Sequence of chain 4.E:
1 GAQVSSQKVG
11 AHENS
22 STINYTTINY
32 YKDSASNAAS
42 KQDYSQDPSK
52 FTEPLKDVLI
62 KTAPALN

Binding-site contacts:
Ligand atom O contacts residue SER6 of chain 4.E at 4.1 Å.
Ligand atom O contacts residue GLN3 of chain 4.E at 3.4 Å (h-bond).
Ligand atom OE1 contacts residue VAL4 of chain 4.E at 3.6 Å (h-bond).
Ligand atom CG2 contacts residue GLN3 of chain 4.E at 3.3 Å.
Ligand atom OE1 contacts residue SER5 of chain 4.E at 4.2 Å.
Ligand atom N contacts residue ALA2 of chain 4.E at 2.8 Å (h-bond).
Ligand atom O contacts residue VAL4 of chain 4.E at 4.0 Å.
Ligand atom CA contacts residue VAL4 of chain 4.E at 3.0 Å (hydrophobic).
Ligand atom CB contacts residue VAL4 of chain 4.E at 3.9 Å (hydrophobic).
Ligand atom C contacts residue VAL4 of chain 4.E at 3.4 Å (hydrophobic).
Ligand atom CA contacts residue VAL4 of chain 4.E at 4.0 Å (hydrophobic).
Ligand atom CD1 contacts residue VAL4 of chain 4.E at 3.9 Å (hydrophobic).
Ligand atom CB contacts residue MYR1 of chain 3.H at 4.3 Å.
Ligand atom O contacts residue SER5 of chain 4.E at 3.8 Å.
Ligand atom C contacts residue VAL4 of chain 4.E at 3.8 Å (hydrophobic).
Ligand atom CG contacts residue VAL4 of chain 4.E at 4.2 Å (hydrophobic).
Ligand atom OE2 contacts residue ASN25 of chain 4.E at 3.4 Å (h-bond).
Ligand atom OG contacts residue GLN3 of chain 4.E at 3.0 Å (h-bond).
Ligand atom CB contacts residue VAL4 of chain 4.E at 4.3 Å (hydrophobic).
Ligand atom CG2 contacts residue MYR1 of chain 3.H at 3.7 Å.
Ligand atom CB contacts residue GLN3 of chain 4.E at 3.8 Å.
Ligand atom N contacts residue VAL4 of chain 4.E at 2.8 Å (h-bond).
Ligand atom OG contacts residue ALA2 of chain 4.E at 3.9 Å.
Ligand atom CG2 contacts residue VAL4 of chain 4.E at 3.8 Å (hydrophobic).
Ligand atom CG1 contacts residue GLN3 of chain 4.E at 3.1 Å.
Ligand atom O contacts residue VAL4 of chain 4.E at 3.0 Å (h-bond).
Ligand atom CD contacts residue VAL4 of chain 4.E at 3.8 Å (hydrophobic).
Ligand atom CG2 contacts residue SER5 of chain 4.E at 3.1 Å.
Ligand atom N contacts residue ALA2 of chain 4.E at 4.3 Å.
Ligand atom C contacts residue ALA2 of chain 4.E at 4.3 Å (hydrophobic).
Ligand atom C contacts residue ALA2 of chain 4.E at 3.3 Å (hydrophobic).
Ligand atom CA contacts residue ALA2 of chain 4.E at 3.9 Å (hydrophobic).
Ligand atom C contacts residue GLN3 of chain 4.E at 4.3 Å.
Ligand atom CG2 contacts residue ALA2 of chain 4.E at 3.9 Å (hydrophobic).
Ligand atom OE2 contacts residue VAL4 of chain 4.E at 4.1 Å.
Ligand atom N contacts residue VAL4 of chain 4.E at 4.1 Å.
Ligand atom O contacts residue ALA2 of chain 4.E at 4.0 Å.
Ligand atom CB contacts residue ALA2 of chain 4.E at 3.5 Å (hydrophobic).
Ligand atom CA contacts residue ALA2 of chain 4.E at 3.0 Å (hydrophobic).
Ligand atom CB contacts residue GLN3 of chain 4.E at 4.1 Å.

The small molecule below binds the protein below.
Small molecule (SMILES): CC[C@H](C)[C@H](N)C(=O)N[C@@H](CO)C(=O)N[C@@H](CCC(=O)O)C(=O)N[C@H](C=O)C(C)C